Binding-site contacts:
Ligand atom C2 contacts residue GLN448 of chain 1.G at 3.5 Å.
Ligand atom O6 contacts residue LEU545 of chain 1.G at 4.1 Å.
Ligand atom C5 contacts residue VAL546 of chain 1.G at 4.1 Å (hydrophobic).
Ligand atom O4 contacts residue FAD1 of chain 1.V at 3.4 Å.
Ligand atom C1 contacts residue PHE474 of chain 1.G at 4.2 Å (hydrophobic).
Ligand atom C3 contacts residue HIS548 of chain 1.G at 3.5 Å.
Ligand atom O1 contacts residue THR169 of chain 1.G at 4.1 Å.
Ligand atom C3 contacts residue FAD1 of chain 1.V at 3.3 Å.
Ligand atom O4 contacts residue HIS548 of chain 1.G at 3.3 Å (h-bond).
Ligand atom O1 contacts residue PHE474 of chain 1.G at 4.2 Å.
Ligand atom O3 contacts residue FAD1 of chain 1.V at 3.1 Å.
Ligand atom C1 contacts residue ARG472 of chain 1.G at 3.9 Å.
Ligand atom C3 contacts residue ASN593 of chain 1.G at 3.7 Å.
Ligand atom C6 contacts residue LEU545 of chain 1.G at 3.9 Å (hydrophobic).
Ligand atom O3 contacts residue ASN593 of chain 1.G at 2.7 Å (h-bond).
Ligand atom C2 contacts residue PHE474 of chain 1.G at 3.9 Å (hydrophobic).
Ligand atom C4 contacts residue VAL546 of chain 1.G at 3.4 Å (hydrophobic).
Ligand atom O1 contacts residue ARG472 of chain 1.G at 3.1 Å.
Ligand atom F2 contacts residue GLN448 of chain 1.G at 2.8 Å.
Ligand atom F2 contacts residue ALA171 of chain 1.G at 4.0 Å.
Ligand atom F2 contacts residue THR169 of chain 1.G at 3.4 Å.
Ligand atom C2 contacts residue FAD1 of chain 1.V at 4.0 Å.
Ligand atom C2 contacts residue THR169 of chain 1.G at 4.0 Å.
Ligand atom O1 contacts residue ASP452 of chain 1.G at 3.3 Å (salt-bridge).
Ligand atom C6 contacts residue VAL546 of chain 1.G at 3.5 Å (hydrophobic).
Ligand atom C4 contacts residue HIS548 of chain 1.G at 3.5 Å.
Ligand atom C2 contacts residue ASN593 of chain 1.G at 3.7 Å.
Ligand atom O5 contacts residue ASP452 of chain 1.G at 4.1 Å.
Ligand atom F2 contacts residue FAD1 of chain 1.V at 3.1 Å.
Ligand atom C4 contacts residue FAD1 of chain 1.V at 4.0 Å.
Ligand atom C1 contacts residue GLN448 of chain 1.G at 3.9 Å.
Ligand atom O3 contacts residue HIS548 of chain 1.G at 2.5 Å (h-bond).
Ligand atom O1 contacts residue GLN448 of chain 1.G at 3.1 Å (h-bond).
Ligand atom C4 contacts residue PHE474 of chain 1.G at 4.3 Å (hydrophobic).
Ligand atom O5 contacts residue ARG472 of chain 1.G at 3.8 Å.
Ligand atom C1 contacts residue ASP452 of chain 1.G at 3.8 Å.
Ligand atom O1 contacts residue HIS450 of chain 1.G at 3.3 Å.
Ligand atom O4 contacts residue VAL546 of chain 1.G at 2.6 Å (h-bond).
Ligand atom F2 contacts residue ASN593 of chain 1.G at 3.3 Å.
Ligand atom C1 contacts residue THR169 of chain 1.G at 3.8 Å.

Sequence of chain 1.G:
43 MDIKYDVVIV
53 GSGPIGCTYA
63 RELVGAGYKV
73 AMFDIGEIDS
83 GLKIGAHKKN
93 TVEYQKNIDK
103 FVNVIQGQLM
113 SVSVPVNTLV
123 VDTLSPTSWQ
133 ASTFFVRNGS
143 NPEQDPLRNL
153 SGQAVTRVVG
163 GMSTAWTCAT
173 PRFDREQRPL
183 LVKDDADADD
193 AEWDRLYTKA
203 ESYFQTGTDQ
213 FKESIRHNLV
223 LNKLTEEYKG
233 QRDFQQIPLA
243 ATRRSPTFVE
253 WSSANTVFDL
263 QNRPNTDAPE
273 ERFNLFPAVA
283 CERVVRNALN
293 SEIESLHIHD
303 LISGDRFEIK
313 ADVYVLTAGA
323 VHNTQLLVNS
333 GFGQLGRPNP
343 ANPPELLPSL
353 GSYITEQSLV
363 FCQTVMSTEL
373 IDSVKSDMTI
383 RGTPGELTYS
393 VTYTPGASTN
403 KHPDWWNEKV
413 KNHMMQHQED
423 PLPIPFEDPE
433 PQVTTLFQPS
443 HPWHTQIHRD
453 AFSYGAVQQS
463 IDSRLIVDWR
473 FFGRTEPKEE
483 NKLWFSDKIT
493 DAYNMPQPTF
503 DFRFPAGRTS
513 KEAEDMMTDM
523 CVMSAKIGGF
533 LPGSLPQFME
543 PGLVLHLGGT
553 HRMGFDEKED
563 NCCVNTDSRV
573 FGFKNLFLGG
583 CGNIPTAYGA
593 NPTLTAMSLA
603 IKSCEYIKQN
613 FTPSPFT

This small molecule binds to this protein.
Small molecule (SMILES): OC[C@H]1O[C@@H](O)[C@H](F)[C@@H](O)[C@@H]1O